Sequence of chain 1.F:
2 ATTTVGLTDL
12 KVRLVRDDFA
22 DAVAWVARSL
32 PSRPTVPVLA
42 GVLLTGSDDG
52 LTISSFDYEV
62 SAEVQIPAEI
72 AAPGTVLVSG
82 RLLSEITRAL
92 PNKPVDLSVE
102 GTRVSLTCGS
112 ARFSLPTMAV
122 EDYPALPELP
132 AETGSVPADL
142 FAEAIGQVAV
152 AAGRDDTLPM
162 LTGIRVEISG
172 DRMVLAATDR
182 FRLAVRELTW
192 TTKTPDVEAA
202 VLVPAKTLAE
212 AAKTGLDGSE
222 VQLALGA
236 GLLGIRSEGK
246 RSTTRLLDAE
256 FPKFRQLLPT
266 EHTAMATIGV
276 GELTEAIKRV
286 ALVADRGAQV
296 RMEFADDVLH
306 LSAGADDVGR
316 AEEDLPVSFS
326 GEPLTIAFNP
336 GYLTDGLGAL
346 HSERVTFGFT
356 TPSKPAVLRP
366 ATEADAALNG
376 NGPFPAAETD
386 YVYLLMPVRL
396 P

This small molecule binds to this protein.
Small molecule (SMILES): CC(C)C[C@H](NC(=O)[C@H](CC(=O)O)NC(=O)[C@H](Cc1ccccc1)NC(=O)[C@@H](N)CCC(N)=O)C(=O)N[C@@H](Cc1ccccc1)C(=O)NCC=O

Binding-site contacts:
Ligand atom N contacts residue MET391 of chain 1.F at 3.7 Å.
Ligand atom O contacts residue MET391 of chain 1.F at 3.5 Å.
Ligand atom OD2 contacts residue ARG181 of chain 1.F at 3.6 Å.
Ligand atom C contacts residue NH21 of chain 1.P at 3.6 Å.
Ligand atom C contacts residue MET391 of chain 1.F at 3.6 Å (hydrophobic).
Ligand atom N contacts residue PRO392 of chain 1.F at 3.4 Å (h-bond).
Ligand atom NE2 contacts residue MET391 of chain 1.F at 3.1 Å (h-bond).
Ligand atom CG contacts residue PHE182 of chain 1.F at 3.6 Å (hydrophobic).
Ligand atom N contacts residue NH21 of chain 1.P at 3.0 Å (h-bond).
Ligand atom CB contacts residue ACE1 of chain 1.O at 3.7 Å.
Ligand atom OE1 contacts residue TYR337 of chain 1.F at 3.5 Å.
Ligand atom OE1 contacts residue VAL393 of chain 1.F at 3.4 Å.
Ligand atom O contacts residue ARG181 of chain 1.F at 2.8 Å (salt-bridge).
Ligand atom O contacts residue ARG181 of chain 1.F at 3.5 Å (salt-bridge).
Ligand atom C contacts residue ARG181 of chain 1.F at 3.8 Å.
Ligand atom C contacts residue MET391 of chain 1.F at 3.5 Å (hydrophobic).
Ligand atom O contacts residue LEU262 of chain 1.F at 3.8 Å.
Ligand atom CZ contacts residue PRO257 of chain 1.F at 3.6 Å (hydrophobic).
Ligand atom O contacts residue MET391 of chain 1.F at 3.2 Å.
Ligand atom N contacts residue ACE1 of chain 1.O at 3.3 Å (h-bond).
Ligand atom CZ contacts residue ARG394 of chain 1.F at 3.7 Å.
Ligand atom CD2 contacts residue MET391 of chain 1.F at 3.6 Å (hydrophobic).
Ligand atom CA contacts residue NH21 of chain 1.P at 2.5 Å.
Ligand atom CE2 contacts residue THR179 of chain 1.F at 3.8 Å.
Ligand atom CA contacts residue ACE1 of chain 1.O at 2.4 Å.
Ligand atom C contacts residue ACE1 of chain 1.O at 3.0 Å.
Ligand atom N contacts residue ACE1 of chain 1.O at 1.3 Å.
Ligand atom N contacts residue VAL393 of chain 1.F at 3.7 Å.
Ligand atom CD1 contacts residue ARG183 of chain 1.F at 3.6 Å.
Ligand atom OD2 contacts residue PHE182 of chain 1.F at 3.6 Å.
Ligand atom CD1 contacts residue LEU184 of chain 1.F at 3.7 Å (hydrophobic).
Ligand atom O contacts residue NH21 of chain 1.P at 2.3 Å (h-bond).
Ligand atom NE2 contacts residue PRO392 of chain 1.F at 3.1 Å (h-bond).
Ligand atom CB contacts residue MET391 of chain 1.F at 3.5 Å (hydrophobic).
Ligand atom C contacts residue NH21 of chain 1.P at 1.4 Å.
Ligand atom O contacts residue PHE182 of chain 1.F at 3.5 Å.
Ligand atom CD2 contacts residue PRO392 of chain 1.F at 3.7 Å (hydrophobic).
Ligand atom N contacts residue ARG181 of chain 1.F at 3.0 Å (salt-bridge).
Ligand atom CA contacts residue ARG181 of chain 1.F at 3.7 Å.
Ligand atom O contacts residue ACE1 of chain 1.O at 3.5 Å.